A small-molecule ligand and the protein it binds are described below.
Small molecule (SMILES): CC(=O)N[C@H]1[C@H](O[C@H]2[C@H](O)[C@@H](NC(C)=O)CO[C@@H]2CO)O[C@H](CO)[C@@H](O)[C@@H]1O

Sequence of chain 4.E:
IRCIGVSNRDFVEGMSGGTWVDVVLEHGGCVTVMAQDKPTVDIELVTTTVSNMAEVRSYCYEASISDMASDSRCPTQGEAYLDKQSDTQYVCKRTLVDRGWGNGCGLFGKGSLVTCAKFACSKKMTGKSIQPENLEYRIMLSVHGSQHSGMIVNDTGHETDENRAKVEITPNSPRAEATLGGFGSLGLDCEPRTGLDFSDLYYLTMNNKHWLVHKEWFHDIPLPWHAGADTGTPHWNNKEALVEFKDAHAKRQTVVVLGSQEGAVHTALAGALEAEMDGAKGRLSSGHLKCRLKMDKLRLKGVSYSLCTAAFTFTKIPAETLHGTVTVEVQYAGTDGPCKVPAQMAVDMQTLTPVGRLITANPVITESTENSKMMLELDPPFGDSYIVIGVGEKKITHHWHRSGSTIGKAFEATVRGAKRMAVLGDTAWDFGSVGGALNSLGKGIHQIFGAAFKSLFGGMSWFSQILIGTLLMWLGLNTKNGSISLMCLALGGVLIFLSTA

Binding-site contacts:
Ligand atom C7 contacts residue MET151 of chain 4.E at 4.3 Å (hydrophobic).
Ligand atom C8 contacts residue GLY150 of chain 4.E at 3.5 Å.
Ligand atom C7 contacts residue ASN154 of chain 4.E at 2.0 Å.
Ligand atom O3 contacts residue ASN154 of chain 4.E at 4.1 Å.
Ligand atom O7 contacts residue MET151 of chain 4.E at 3.6 Å.
Ligand atom C6 contacts residue THR156 of chain 4.E at 4.4 Å.
Ligand atom N2 contacts residue ASN154 of chain 4.E at 1.4 Å (h-bond).
Ligand atom C7 contacts residue GLY150 of chain 4.E at 3.9 Å.
Ligand atom O7 contacts residue ASN154 of chain 4.E at 3.2 Å (h-bond).
Ligand atom C1 contacts residue THR156 of chain 4.E at 3.4 Å.
Ligand atom C8 contacts residue ASN154 of chain 4.E at 2.4 Å.
Ligand atom C2 contacts residue ASN154 of chain 4.E at 2.6 Å.
Ligand atom O5 contacts residue ASN154 of chain 4.E at 4.2 Å.
Ligand atom O7 contacts residue GLY150 of chain 4.E at 3.7 Å.
Ligand atom C1 contacts residue ASN154 of chain 4.E at 2.9 Å.
Ligand atom C5 contacts residue THR156 of chain 4.E at 3.8 Å.
Ligand atom C3 contacts residue ASN154 of chain 4.E at 3.6 Å.
Ligand atom C8 contacts residue VAL153 of chain 4.E at 4.3 Å (hydrophobic).
Ligand atom O6 contacts residue THR156 of chain 4.E at 3.5 Å (h-bond).
Ligand atom O5 contacts residue THR156 of chain 4.E at 3.2 Å (h-bond).